Binding-site contacts:
Ligand atom N4 contacts residue THR244 of chain 1.A at 3.3 Å (h-bond).
Ligand atom C5 contacts residue VAL159 of chain 1.B at 3.9 Å (hydrophobic).
Ligand atom N2 contacts residue TYR177 of chain 1.A at 2.9 Å.
Ligand atom C7 contacts residue PHE178 of chain 1.A at 3.4 Å (hydrophobic).
Ligand atom C8 contacts residue ALA318 of chain 1.A at 3.8 Å (hydrophobic).
Ligand atom C4 contacts residue VAL159 of chain 1.B at 3.9 Å (hydrophobic).
Ligand atom C6 contacts residue TYR177 of chain 1.A at 3.7 Å (hydrophobic).
Ligand atom C10 contacts residue TYR177 of chain 1.A at 3.9 Å (hydrophobic).
Ligand atom C7 contacts residue TYR177 of chain 1.A at 3.7 Å (hydrophobic).
Ligand atom C10 contacts residue THR244 of chain 1.A at 3.0 Å.
Ligand atom N3 contacts residue MET245 of chain 1.A at 3.3 Å.
Ligand atom C10 contacts residue ALA318 of chain 1.A at 3.8 Å (hydrophobic).
Ligand atom O contacts residue GLY158 of chain 1.B at 3.9 Å.
Ligand atom C9 contacts residue MET245 of chain 1.A at 3.7 Å (hydrophobic).
Ligand atom N3 contacts residue GLY316 of chain 1.A at 3.9 Å.
Ligand atom C7 contacts residue MET245 of chain 1.A at 3.8 Å (hydrophobic).
Ligand atom C2 contacts residue ARG147 of chain 1.A at 3.6 Å.
Ligand atom N3 contacts residue ALA318 of chain 1.A at 3.7 Å.
Ligand atom N1 contacts residue TYR177 of chain 1.A at 3.2 Å.
Ligand atom C9 contacts residue CYS319 of chain 1.A at 3.7 Å (hydrophobic).
Ligand atom C5 contacts residue TYR177 of chain 1.A at 3.3 Å (hydrophobic).
Ligand atom C6 contacts residue THR244 of chain 1.A at 3.6 Å.
Ligand atom N4 contacts residue ALA318 of chain 1.A at 3.6 Å.
Ligand atom C2 contacts residue TYR74 of chain 1.B at 3.9 Å (hydrophobic).
Ligand atom O contacts residue TYR177 of chain 1.A at 2.7 Å (h-bond).
Ligand atom C2 contacts residue TYR145 of chain 1.A at 3.6 Å (hydrophobic).
Ligand atom C4 contacts residue LEU157 of chain 1.B at 3.8 Å (hydrophobic).
Ligand atom N2 contacts residue THR244 of chain 1.A at 3.8 Å.
Ligand atom O contacts residue VAL159 of chain 1.B at 3.1 Å (h-bond).
Ligand atom C1 contacts residue PHE79 of chain 1.A at 4.0 Å (hydrophobic).
Ligand atom N1 contacts residue THR244 of chain 1.A at 3.5 Å (h-bond).
Ligand atom C1 contacts residue TYR145 of chain 1.A at 3.9 Å (hydrophobic).
Ligand atom C8 contacts residue THR244 of chain 1.A at 3.1 Å.
Ligand atom C3 contacts residue THR244 of chain 1.A at 4.0 Å.
Ligand atom C7 contacts residue GLN228 of chain 1.A at 4.0 Å.
Ligand atom C2 contacts residue PHE34 of chain 1.A at 4.2 Å (hydrophobic).
Ligand atom N3 contacts residue CYS319 of chain 1.A at 3.1 Å (h-bond).
Ligand atom C9 contacts residue THR244 of chain 1.A at 3.5 Å.
Ligand atom C9 contacts residue ALA318 of chain 1.A at 3.6 Å (hydrophobic).
Ligand atom C1 contacts residue ARG147 of chain 1.A at 3.8 Å.

A small-molecule ligand and the protein it binds are described below.
Small molecule (SMILES): CCc1cc(=O)n2nc(C)c(C#N)c2[nH]1

Sequence of chain 1.A:
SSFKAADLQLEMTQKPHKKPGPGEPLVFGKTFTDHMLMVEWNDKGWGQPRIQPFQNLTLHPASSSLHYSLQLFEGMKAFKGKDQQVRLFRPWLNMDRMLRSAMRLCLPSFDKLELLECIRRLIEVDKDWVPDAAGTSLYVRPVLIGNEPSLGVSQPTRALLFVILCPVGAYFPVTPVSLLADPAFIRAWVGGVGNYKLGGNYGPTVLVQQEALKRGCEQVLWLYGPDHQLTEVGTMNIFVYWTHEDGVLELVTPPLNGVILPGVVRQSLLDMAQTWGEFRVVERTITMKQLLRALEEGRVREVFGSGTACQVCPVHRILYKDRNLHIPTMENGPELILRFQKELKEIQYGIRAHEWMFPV

Sequence of chain 1.B:
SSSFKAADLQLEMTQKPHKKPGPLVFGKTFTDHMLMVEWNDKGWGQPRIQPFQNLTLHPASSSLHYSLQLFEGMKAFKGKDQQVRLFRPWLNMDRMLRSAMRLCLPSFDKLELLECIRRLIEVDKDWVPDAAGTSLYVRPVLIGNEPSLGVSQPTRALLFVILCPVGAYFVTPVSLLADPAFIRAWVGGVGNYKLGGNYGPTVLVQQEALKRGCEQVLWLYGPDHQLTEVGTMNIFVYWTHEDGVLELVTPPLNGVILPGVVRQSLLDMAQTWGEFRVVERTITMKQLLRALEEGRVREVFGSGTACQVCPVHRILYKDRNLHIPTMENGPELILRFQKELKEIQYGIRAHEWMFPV